Sequence of chain 1.L:
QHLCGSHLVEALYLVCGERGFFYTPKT

Sequence of chain 1.J:
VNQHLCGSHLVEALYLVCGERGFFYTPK

Sequence of chain 1.G:
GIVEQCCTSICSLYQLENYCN

Sequence of chain 1.H:
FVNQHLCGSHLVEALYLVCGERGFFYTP

Binding-site contacts:
Ligand atom CZ2 contacts residue HIS5 of chain 1.J at 3.9 Å.
Ligand atom CB contacts residue LEU17 of chain 1.L at 3.8 Å (hydrophobic).
Ligand atom OH contacts residue CYS6 of chain 1.G at 2.4 Å (h-bond).
Ligand atom NE1 contacts residue ALA14 of chain 1.H at 4.3 Å.
Ligand atom NZ contacts residue SER12 of chain 1.G at 4.0 Å.
Ligand atom CD2 contacts residue HIS5 of chain 1.J at 3.6 Å.
Ligand atom CH2 contacts residue LEU11 of chain 1.H at 3.7 Å (hydrophobic).
Ligand atom CG contacts residue LEU17 of chain 1.L at 3.9 Å (hydrophobic).
Ligand atom CB contacts residue HIS5 of chain 1.J at 4.2 Å.
Ligand atom NZ contacts residue LEU13 of chain 1.G at 4.3 Å.
Ligand atom CD1 contacts residue ALA14 of chain 1.H at 4.3 Å (hydrophobic).
Ligand atom OH contacts residue ILE10 of chain 1.G at 3.6 Å.
Ligand atom CZ2 contacts residue LEU11 of chain 1.H at 4.1 Å (hydrophobic).
Ligand atom OH contacts residue SER9 of chain 1.G at 3.5 Å (h-bond).
Ligand atom CB contacts residue LEU16 of chain 1.G at 4.1 Å (hydrophobic).
Ligand atom CA contacts residue HIS5 of chain 1.J at 3.7 Å.
Ligand atom CD1 contacts residue HIS5 of chain 1.J at 3.5 Å.
Ligand atom CZ3 contacts residue CYS11 of chain 1.G at 4.0 Å (hydrophobic).
Ligand atom CA contacts residue CYS11 of chain 1.G at 3.1 Å (hydrophobic).
Ligand atom CH2 contacts residue CYS6 of chain 1.G at 3.5 Å (hydrophobic).
Ligand atom CA contacts residue GLU21 of chain 1.L at 3.5 Å.
Ligand atom CZ2 contacts residue LEU6 of chain 1.J at 4.0 Å (hydrophobic).
Ligand atom CB contacts residue CYS11 of chain 1.G at 3.6 Å (hydrophobic).
Ligand atom OH contacts residue VAL2 of chain 1.J at 4.3 Å.
Ligand atom OH contacts residue CYS11 of chain 1.G at 3.2 Å (h-bond).
Ligand atom NZ contacts residue ILE10 of chain 1.G at 4.3 Å.
Ligand atom CE3 contacts residue HIS5 of chain 1.J at 4.3 Å.
Ligand atom CD1 contacts residue LEU17 of chain 1.L at 3.4 Å (hydrophobic).
Ligand atom CG contacts residue HIS5 of chain 1.J at 3.5 Å.
Ligand atom CE3 contacts residue CYS11 of chain 1.G at 3.8 Å (hydrophobic).
Ligand atom CZ3 contacts residue CYS6 of chain 1.G at 3.4 Å (hydrophobic).
Ligand atom CG contacts residue LEU16 of chain 1.G at 4.2 Å (hydrophobic).
Ligand atom CH2 contacts residue HIS5 of chain 1.J at 4.3 Å.
Ligand atom CZ3 contacts residue LEU11 of chain 1.H at 4.0 Å (hydrophobic).
Ligand atom CE3 contacts residue ILE10 of chain 1.G at 4.2 Å (hydrophobic).
Ligand atom CE2 contacts residue HIS5 of chain 1.J at 3.6 Å.
Ligand atom NZ contacts residue CYS11 of chain 1.G at 3.0 Å (h-bond).
Ligand atom CA contacts residue ILE10 of chain 1.G at 3.8 Å (hydrophobic).
Ligand atom NE1 contacts residue HIS5 of chain 1.J at 3.7 Å.
Ligand atom NZ contacts residue GLU21 of chain 1.L at 2.8 Å (salt-bridge).

This small molecule binds to this protein.
Small molecule (SMILES): NCCc1c[nH]c2ccc(O)cc12